Sequence of chain 1.A:
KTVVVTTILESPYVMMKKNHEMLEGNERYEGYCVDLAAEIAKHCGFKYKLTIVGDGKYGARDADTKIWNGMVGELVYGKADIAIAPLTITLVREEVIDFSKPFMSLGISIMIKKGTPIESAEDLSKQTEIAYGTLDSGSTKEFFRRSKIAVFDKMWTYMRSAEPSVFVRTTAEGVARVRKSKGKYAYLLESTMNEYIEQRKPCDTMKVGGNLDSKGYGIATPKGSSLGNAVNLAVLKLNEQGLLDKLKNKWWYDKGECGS

Binding-site contacts:
Ligand atom C3 contacts residue THR91 of chain 1.A at 3.7 Å.
Ligand atom N1 contacts residue THR91 of chain 1.A at 2.9 Å (h-bond).
Ligand atom C7 contacts residue ASP216 of chain 1.A at 3.5 Å.
Ligand atom C14 contacts residue THR91 of chain 1.A at 3.9 Å.
Ligand atom C9 contacts residue GLU193 of chain 1.A at 3.7 Å.
Ligand atom C9 contacts residue THR91 of chain 1.A at 3.9 Å.
Ligand atom C14 contacts residue PRO89 of chain 1.A at 3.8 Å (hydrophobic).
Ligand atom C7 contacts residue ILE111 of chain 1.A at 3.8 Å (hydrophobic).
Ligand atom O2 contacts residue PRO89 of chain 1.A at 3.5 Å (h-bond).
Ligand atom O3 contacts residue ARG96 of chain 1.A at 2.9 Å (salt-bridge).
Ligand atom O1 contacts residue ILE111 of chain 1.A at 3.6 Å.
Ligand atom C4 contacts residue SER142 of chain 1.A at 3.5 Å.
Ligand atom C6 contacts residue THR91 of chain 1.A at 3.3 Å.
Ligand atom C7 contacts residue LYS218 of chain 1.A at 3.5 Å.
Ligand atom C8 contacts residue LEU109 of chain 1.A at 3.8 Å (hydrophobic).
Ligand atom C5 contacts residue THR91 of chain 1.A at 3.5 Å.
Ligand atom N1 contacts residue GLU193 of chain 1.A at 3.0 Å (salt-bridge).
Ligand atom O2 contacts residue LEU90 of chain 1.A at 3.5 Å.
Ligand atom C15 contacts residue TYR61 of chain 1.A at 3.6 Å (hydrophobic).
Ligand atom O2 contacts residue TYR61 of chain 1.A at 3.9 Å.
Ligand atom O2 contacts residue THR91 of chain 1.A at 2.8 Å (h-bond).
Ligand atom O2 contacts residue ARG96 of chain 1.A at 2.9 Å (salt-bridge).
Ligand atom C14 contacts residue EDO1 of chain 1.H at 3.2 Å.
Ligand atom O1 contacts residue LYS218 of chain 1.A at 3.9 Å.
Ligand atom N1 contacts residue TYR220 of chain 1.A at 3.6 Å.
Ligand atom C1 contacts residue GLU193 of chain 1.A at 3.7 Å.
Ligand atom N1 contacts residue EDO1 of chain 1.H at 3.2 Å (h-bond).
Ligand atom C12 contacts residue LYS218 of chain 1.A at 3.6 Å.
Ligand atom C13 contacts residue EDO1 of chain 1.H at 3.7 Å.
Ligand atom O1 contacts residue ASP216 of chain 1.A at 2.6 Å (salt-bridge).
Ligand atom C12 contacts residue ILE111 of chain 1.A at 3.8 Å (hydrophobic).
Ligand atom C2 contacts residue THR91 of chain 1.A at 3.4 Å.
Ligand atom N1 contacts residue PRO89 of chain 1.A at 3.0 Å (h-bond).
Ligand atom C13 contacts residue GLU193 of chain 1.A at 3.8 Å.
Ligand atom C5 contacts residue SER142 of chain 1.A at 3.5 Å.
Ligand atom C1 contacts residue THR91 of chain 1.A at 3.2 Å.
Ligand atom C12 contacts residue ASP216 of chain 1.A at 3.5 Å.
Ligand atom C4 contacts residue THR91 of chain 1.A at 3.7 Å.
Ligand atom O3 contacts residue TYR61 of chain 1.A at 3.1 Å.
Ligand atom C15 contacts residue ARG96 of chain 1.A at 3.6 Å.

A small-molecule ligand and the protein it binds are described below.
Small molecule (SMILES): N[C@H](Cc1cccc(-c2cccc(O)c2)c1)C(=O)O